A protein and the small-molecule ligand that binds it are described below.
Small molecule (SMILES): Nc1nc2c(ncn2[C@@H]2O[C@H](CO[P](=O)(O)O[P](=O)(O)OP(O)(O)=S)[C@@H](O)[C@H]2O)c(=O)[nH]1

Sequence of chain 1.E:
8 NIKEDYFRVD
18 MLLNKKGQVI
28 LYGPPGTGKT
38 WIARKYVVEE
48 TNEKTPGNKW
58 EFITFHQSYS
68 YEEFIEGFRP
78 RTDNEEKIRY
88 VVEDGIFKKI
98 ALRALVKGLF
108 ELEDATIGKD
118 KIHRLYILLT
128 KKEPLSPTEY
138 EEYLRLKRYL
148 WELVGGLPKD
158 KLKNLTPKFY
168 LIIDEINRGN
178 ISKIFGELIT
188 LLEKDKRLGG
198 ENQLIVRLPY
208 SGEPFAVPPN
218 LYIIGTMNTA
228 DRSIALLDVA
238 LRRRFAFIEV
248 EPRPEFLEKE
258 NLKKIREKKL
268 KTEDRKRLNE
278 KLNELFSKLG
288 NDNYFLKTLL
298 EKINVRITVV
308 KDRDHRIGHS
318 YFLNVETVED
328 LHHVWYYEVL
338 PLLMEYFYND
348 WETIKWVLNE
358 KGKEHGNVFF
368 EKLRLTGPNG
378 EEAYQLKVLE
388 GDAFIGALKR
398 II

Sequence of chain 1.F:
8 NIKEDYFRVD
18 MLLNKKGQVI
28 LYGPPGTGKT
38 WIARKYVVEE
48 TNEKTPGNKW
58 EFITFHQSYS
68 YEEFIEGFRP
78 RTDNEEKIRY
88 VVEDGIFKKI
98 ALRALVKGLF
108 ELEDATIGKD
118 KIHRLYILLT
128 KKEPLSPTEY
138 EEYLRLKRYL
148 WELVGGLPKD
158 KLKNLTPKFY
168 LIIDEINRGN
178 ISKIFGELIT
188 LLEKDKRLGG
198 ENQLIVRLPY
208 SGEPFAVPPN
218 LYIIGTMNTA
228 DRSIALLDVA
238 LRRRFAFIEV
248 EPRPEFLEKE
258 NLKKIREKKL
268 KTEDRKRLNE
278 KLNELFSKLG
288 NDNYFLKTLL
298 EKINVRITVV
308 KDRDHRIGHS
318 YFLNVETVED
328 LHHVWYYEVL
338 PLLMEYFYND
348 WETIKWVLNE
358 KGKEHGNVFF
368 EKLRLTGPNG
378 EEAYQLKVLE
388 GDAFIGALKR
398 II

Binding-site contacts:
Ligand atom O3B contacts residue ARG240 of chain 1.F at 3.2 Å (salt-bridge).
Ligand atom N7 contacts residue HIS316 of chain 1.E at 3.1 Å (h-bond).
Ligand atom O1B contacts residue THR37 of chain 1.E at 3.2 Å (h-bond).
Ligand atom O2A contacts residue THR37 of chain 1.E at 3.2 Å (h-bond).
Ligand atom O3A contacts residue ARG240 of chain 1.F at 3.2 Å (salt-bridge).
Ligand atom C6 contacts residue TRP38 of chain 1.E at 3.5 Å (hydrophobic).
Ligand atom O1B contacts residue ARG240 of chain 1.F at 3.3 Å (salt-bridge).
Ligand atom S1G contacts residue ASN225 of chain 1.E at 2.9 Å (h-bond).
Ligand atom O1B contacts residue MG1 of chain 1.X at 2.8 Å.
Ligand atom N1 contacts residue TRP38 of chain 1.E at 3.3 Å.
Ligand atom O2A contacts residue GLY35 of chain 1.E at 3.4 Å.
Ligand atom C5' contacts residue GLU190 of chain 1.F at 3.4 Å.
Ligand atom O3G contacts residue MG1 of chain 1.X at 2.5 Å.
Ligand atom O3G contacts residue GLU172 of chain 1.E at 2.6 Å (salt-bridge).
Ligand atom C3' contacts residue ASN199 of chain 1.F at 3.4 Å.
Ligand atom PB contacts residue LYS36 of chain 1.E at 3.4 Å.
Ligand atom O4' contacts residue SER317 of chain 1.E at 3.5 Å.
Ligand atom O2A contacts residue THR34 of chain 1.E at 2.9 Å (h-bond).
Ligand atom O2B contacts residue LYS36 of chain 1.E at 2.5 Å (salt-bridge).
Ligand atom N7 contacts residue GLY35 of chain 1.E at 3.5 Å.
Ligand atom O1A contacts residue GLU190 of chain 1.F at 3.2 Å (salt-bridge).
Ligand atom O2G contacts residue ARG241 of chain 1.F at 2.3 Å (salt-bridge).
Ligand atom O2B contacts residue THR34 of chain 1.E at 3.3 Å (h-bond).
Ligand atom O2B contacts residue THR37 of chain 1.E at 3.2 Å (h-bond).
Ligand atom PG contacts residue GLU172 of chain 1.E at 3.5 Å.
Ligand atom O3' contacts residue ASN199 of chain 1.F at 3.4 Å (h-bond).
Ligand atom O1A contacts residue LYS193 of chain 1.F at 2.4 Å (salt-bridge).
Ligand atom O2A contacts residue LYS36 of chain 1.E at 3.1 Å (salt-bridge).
Ligand atom PG contacts residue LYS36 of chain 1.E at 3.3 Å.
Ligand atom O3A contacts residue THR34 of chain 1.E at 3.0 Å (h-bond).
Ligand atom C8 contacts residue GLY35 of chain 1.E at 3.5 Å.
Ligand atom N2 contacts residue TRP38 of chain 1.E at 3.4 Å.
Ligand atom O3B contacts residue LYS36 of chain 1.E at 3.1 Å (salt-bridge).
Ligand atom PA contacts residue THR34 of chain 1.E at 3.4 Å.
Ligand atom PB contacts residue ARG240 of chain 1.F at 3.4 Å.
Ligand atom O3' contacts residue ASP192 of chain 1.F at 2.4 Å (salt-bridge).
Ligand atom S1G contacts residue LYS36 of chain 1.E at 2.7 Å (salt-bridge).
Ligand atom N2 contacts residue ILE262 of chain 1.E at 3.4 Å.
Ligand atom O2A contacts residue TRP38 of chain 1.E at 3.2 Å (h-bond).
Ligand atom O1B contacts residue ARG241 of chain 1.F at 3.4 Å (salt-bridge).